The protein below binds the small molecule below.
Small molecule (SMILES): CC(=O)N[C@@H]1[C@@H](O)[C@H](O)[C@@H](CO)O[C@H]1O

Sequence of chain 1.F:
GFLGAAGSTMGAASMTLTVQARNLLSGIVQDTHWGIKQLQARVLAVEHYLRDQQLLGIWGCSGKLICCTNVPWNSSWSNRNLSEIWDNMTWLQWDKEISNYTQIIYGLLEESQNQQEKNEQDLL

Binding-site contacts:
Ligand atom O7 contacts residue SER620 of chain 1.F at 4.4 Å.
Ligand atom O7 contacts residue ASN618 of chain 1.F at 3.5 Å.
Ligand atom C8 contacts residue ASN618 of chain 1.F at 4.4 Å.
Ligand atom C3 contacts residue ASN618 of chain 1.F at 3.9 Å.
Ligand atom C8 contacts residue SER620 of chain 1.F at 3.6 Å.
Ligand atom O5 contacts residue ASN618 of chain 1.F at 2.5 Å (h-bond).
Ligand atom C7 contacts residue ASN618 of chain 1.F at 3.4 Å.
Ligand atom C1 contacts residue ASN618 of chain 1.F at 1.5 Å.
Ligand atom C2 contacts residue ASN618 of chain 1.F at 2.5 Å.
Ligand atom N2 contacts residue ASN618 of chain 1.F at 2.9 Å (h-bond).
Ligand atom C4 contacts residue ASN618 of chain 1.F at 4.4 Å.
Ligand atom C5 contacts residue ASN618 of chain 1.F at 3.9 Å.